The small molecule below binds the protein below.
Small molecule (SMILES): OC[C@H]1O[C@H](O)[C@H](O)[C@@H](O)[C@@H]1O

Binding-site contacts:
Ligand atom O6 contacts residue ASP55 of chain 2.B at 2.6 Å (salt-bridge).
Ligand atom C6 contacts residue ARG430 of chain 2.B at 4.1 Å.
Ligand atom C6 contacts residue PHE52 of chain 2.B at 3.5 Å (hydrophobic).
Ligand atom C4 contacts residue ASP55 of chain 2.B at 3.4 Å.
Ligand atom C1 contacts residue ARG430 of chain 2.B at 4.1 Å.
Ligand atom C3 contacts residue ASP189 of chain 2.B at 3.4 Å.
Ligand atom C1 contacts residue ASP189 of chain 2.B at 3.8 Å.
Ligand atom O3 contacts residue ARG54 of chain 2.B at 3.8 Å.
Ligand atom O2 contacts residue MSE187 of chain 2.B at 3.5 Å (h-bond).
Ligand atom C2 contacts residue ASP189 of chain 2.B at 3.8 Å.
Ligand atom O2 contacts residue TYR371 of chain 2.B at 3.2 Å (h-bond).
Ligand atom O3 contacts residue TRP435 of chain 2.B at 3.6 Å.
Ligand atom O1 contacts residue TYR371 of chain 2.B at 3.6 Å.
Ligand atom O4 contacts residue TRP435 of chain 2.B at 4.1 Å.
Ligand atom C4 contacts residue ARG54 of chain 2.B at 3.8 Å.
Ligand atom C3 contacts residue ARG54 of chain 2.B at 3.8 Å.
Ligand atom O3 contacts residue MSE187 of chain 2.B at 2.6 Å (h-bond).
Ligand atom C5 contacts residue ASP55 of chain 2.B at 4.0 Å.
Ligand atom O5 contacts residue ARG430 of chain 2.B at 3.3 Å (salt-bridge).
Ligand atom O2 contacts residue TRP377 of chain 2.B at 4.0 Å.
Ligand atom O4 contacts residue PHE52 of chain 2.B at 3.8 Å.
Ligand atom O1 contacts residue ASP189 of chain 2.B at 2.7 Å (salt-bridge).
Ligand atom C2 contacts residue TYR371 of chain 2.B at 3.6 Å (hydrophobic).
Ligand atom C1 contacts residue TYR371 of chain 2.B at 3.2 Å (hydrophobic).
Ligand atom O6 contacts residue ARG430 of chain 2.B at 3.8 Å.
Ligand atom C4 contacts residue TRP435 of chain 2.B at 3.8 Å (hydrophobic).
Ligand atom C6 contacts residue ALA37 of chain 2.B at 4.2 Å (hydrophobic).
Ligand atom O4 contacts residue ARG54 of chain 2.B at 2.7 Å (salt-bridge).
Ligand atom C2 contacts residue MSE187 of chain 2.B at 4.1 Å.
Ligand atom C1 contacts residue GLU415 of chain 2.B at 3.8 Å.
Ligand atom C3 contacts residue MSE187 of chain 2.B at 3.6 Å.
Ligand atom C6 contacts residue ASP55 of chain 2.B at 3.2 Å.
Ligand atom O6 contacts residue ALA37 of chain 2.B at 3.9 Å.
Ligand atom O2 contacts residue ASP189 of chain 2.B at 3.0 Å (salt-bridge).
Ligand atom O6 contacts residue GLN433 of chain 2.B at 3.0 Å (h-bond).
Ligand atom C5 contacts residue PHE52 of chain 2.B at 4.0 Å (hydrophobic).
Ligand atom O4 contacts residue ASP55 of chain 2.B at 2.6 Å (salt-bridge).
Ligand atom O5 contacts residue GLU415 of chain 2.B at 3.8 Å.
Ligand atom O3 contacts residue ASP189 of chain 2.B at 4.1 Å.
Ligand atom O2 contacts residue HIS372 of chain 2.B at 3.0 Å (h-bond).

Sequence of chain 2.B:
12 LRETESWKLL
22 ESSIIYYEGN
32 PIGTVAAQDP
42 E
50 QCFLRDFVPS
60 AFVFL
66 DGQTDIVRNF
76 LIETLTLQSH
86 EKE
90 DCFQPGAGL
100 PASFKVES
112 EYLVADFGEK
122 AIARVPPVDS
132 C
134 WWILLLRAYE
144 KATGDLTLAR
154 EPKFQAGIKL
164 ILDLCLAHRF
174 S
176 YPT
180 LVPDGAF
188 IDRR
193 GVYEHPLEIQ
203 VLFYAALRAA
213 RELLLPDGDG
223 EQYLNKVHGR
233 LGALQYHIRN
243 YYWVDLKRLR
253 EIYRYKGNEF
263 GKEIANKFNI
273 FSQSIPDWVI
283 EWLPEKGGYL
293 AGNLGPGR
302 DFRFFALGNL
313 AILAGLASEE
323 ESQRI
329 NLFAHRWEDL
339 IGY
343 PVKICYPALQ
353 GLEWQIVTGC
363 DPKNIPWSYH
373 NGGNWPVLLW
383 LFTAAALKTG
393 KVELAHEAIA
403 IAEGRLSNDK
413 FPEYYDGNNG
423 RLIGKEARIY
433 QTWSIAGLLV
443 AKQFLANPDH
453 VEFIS